A small-molecule ligand and the protein it binds are described below.
Small molecule (SMILES): CC(=O)N[C@H]1[C@H](O[C@H]2[C@H](O)[C@@H](NC(C)=O)CO[C@@H]2CO)O[C@H](CO)[C@@H](O)[C@@H]1O

Binding-site contacts:
Ligand atom C8 contacts residue LYS325 of chain 1.B at 3.4 Å.
Ligand atom C3 contacts residue ASN558 of chain 1.B at 3.7 Å.
Ligand atom C4 contacts residue ASN558 of chain 1.B at 4.3 Å.
Ligand atom C7 contacts residue LYS325 of chain 1.B at 4.0 Å.
Ligand atom O7 contacts residue LYS325 of chain 1.B at 4.0 Å.
Ligand atom O5 contacts residue ASN558 of chain 1.B at 2.5 Å (h-bond).
Ligand atom C5 contacts residue ASN558 of chain 1.B at 3.7 Å.
Ligand atom C2 contacts residue ASN558 of chain 1.B at 2.4 Å.
Ligand atom O7 contacts residue ASN558 of chain 1.B at 4.0 Å.
Ligand atom C7 contacts residue ASN558 of chain 1.B at 3.5 Å.
Ligand atom C1 contacts residue ASN558 of chain 1.B at 1.4 Å.
Ligand atom C6 contacts residue LYS325 of chain 1.B at 4.1 Å.
Ligand atom N2 contacts residue ASN558 of chain 1.B at 2.8 Å (h-bond).

Sequence of chain 1.B:
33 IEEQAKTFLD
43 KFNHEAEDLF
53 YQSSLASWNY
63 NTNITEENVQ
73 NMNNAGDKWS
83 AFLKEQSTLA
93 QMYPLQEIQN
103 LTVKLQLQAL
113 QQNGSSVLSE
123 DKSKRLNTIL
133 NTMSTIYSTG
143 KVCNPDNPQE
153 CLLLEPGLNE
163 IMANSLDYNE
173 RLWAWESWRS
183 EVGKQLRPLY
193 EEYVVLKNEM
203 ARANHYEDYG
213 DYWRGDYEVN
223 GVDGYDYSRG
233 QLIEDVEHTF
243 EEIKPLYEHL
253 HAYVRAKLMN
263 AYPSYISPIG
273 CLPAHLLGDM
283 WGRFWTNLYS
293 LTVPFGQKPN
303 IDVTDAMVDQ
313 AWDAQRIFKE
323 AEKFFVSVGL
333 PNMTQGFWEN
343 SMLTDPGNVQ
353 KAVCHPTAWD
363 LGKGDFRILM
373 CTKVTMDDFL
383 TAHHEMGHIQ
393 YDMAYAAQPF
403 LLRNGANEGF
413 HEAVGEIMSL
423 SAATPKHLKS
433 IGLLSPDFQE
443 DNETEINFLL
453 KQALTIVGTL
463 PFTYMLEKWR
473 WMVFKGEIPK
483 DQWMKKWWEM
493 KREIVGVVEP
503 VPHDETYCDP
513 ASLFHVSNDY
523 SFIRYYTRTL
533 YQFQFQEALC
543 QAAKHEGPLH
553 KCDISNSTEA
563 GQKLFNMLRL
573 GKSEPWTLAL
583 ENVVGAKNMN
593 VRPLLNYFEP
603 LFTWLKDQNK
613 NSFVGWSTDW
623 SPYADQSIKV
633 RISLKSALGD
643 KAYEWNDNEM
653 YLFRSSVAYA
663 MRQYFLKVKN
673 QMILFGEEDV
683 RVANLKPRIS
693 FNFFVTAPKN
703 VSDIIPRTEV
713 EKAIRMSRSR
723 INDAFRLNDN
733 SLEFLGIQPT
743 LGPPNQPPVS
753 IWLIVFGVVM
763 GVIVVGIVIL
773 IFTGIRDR